Sequence of chain 1.A:
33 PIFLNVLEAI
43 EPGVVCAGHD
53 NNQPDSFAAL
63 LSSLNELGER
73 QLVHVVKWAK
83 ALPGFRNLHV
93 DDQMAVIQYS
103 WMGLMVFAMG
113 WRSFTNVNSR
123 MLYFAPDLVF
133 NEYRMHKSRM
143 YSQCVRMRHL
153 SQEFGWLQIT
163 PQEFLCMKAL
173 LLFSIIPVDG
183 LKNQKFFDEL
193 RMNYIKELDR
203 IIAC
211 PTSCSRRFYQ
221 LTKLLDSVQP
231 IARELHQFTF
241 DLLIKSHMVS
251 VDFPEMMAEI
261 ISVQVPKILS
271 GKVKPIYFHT

Binding-site contacts:
Ligand atom C12 contacts residue MET257 of chain 1.A at 3.5 Å (hydrophobic).
Ligand atom C12 contacts residue THR239 of chain 1.A at 4.0 Å.
Ligand atom CL1 contacts residue PHE126 of chain 1.A at 3.8 Å.
Ligand atom O11 contacts residue LEU66 of chain 1.A at 3.3 Å (h-bond).
Ligand atom C2 contacts residue PHE126 of chain 1.A at 3.8 Å (hydrophobic).
Ligand atom C13 contacts residue ASN67 of chain 1.A at 3.2 Å.
Ligand atom N18 contacts residue ARG114 of chain 1.A at 3.2 Å (salt-bridge).
Ligand atom C10 contacts residue ASN67 of chain 1.A at 3.5 Å.
Ligand atom C14 contacts residue LEU63 of chain 1.A at 3.6 Å (hydrophobic).
Ligand atom C6 contacts residue MET107 of chain 1.A at 4.0 Å (hydrophobic).
Ligand atom C14 contacts residue THR239 of chain 1.A at 3.7 Å.
Ligand atom C7 contacts residue MET107 of chain 1.A at 4.0 Å (hydrophobic).
Ligand atom C3 contacts residue MET107 of chain 1.A at 3.8 Å (hydrophobic).
Ligand atom C1 contacts residue MET107 of chain 1.A at 3.9 Å (hydrophobic).
Ligand atom C12 contacts residue MET104 of chain 1.A at 3.8 Å (hydrophobic).
Ligand atom C10 contacts residue MET257 of chain 1.A at 3.9 Å (hydrophobic).
Ligand atom CL1 contacts residue MET107 of chain 1.A at 3.6 Å.
Ligand atom C17 contacts residue MET107 of chain 1.A at 3.8 Å (hydrophobic).
Ligand atom C17 contacts residue LEU69 of chain 1.A at 3.7 Å (hydrophobic).
Ligand atom C1 contacts residue GLY70 of chain 1.A at 3.9 Å.
Ligand atom N18 contacts residue PHE126 of chain 1.A at 3.8 Å.
Ligand atom C4 contacts residue MET107 of chain 1.A at 3.9 Å (hydrophobic).
Ligand atom O11 contacts residue ASN67 of chain 1.A at 2.6 Å (h-bond).
Ligand atom C2 contacts residue MET107 of chain 1.A at 3.7 Å (hydrophobic).
Ligand atom C9 contacts residue LEU66 of chain 1.A at 4.1 Å (hydrophobic).
Ligand atom O11 contacts residue MET257 of chain 1.A at 3.2 Å.
Ligand atom C3 contacts residue PHE126 of chain 1.A at 3.7 Å (hydrophobic).
Ligand atom C4 contacts residue PHE126 of chain 1.A at 3.9 Å (hydrophobic).
Ligand atom C15 contacts residue LEU63 of chain 1.A at 3.9 Å (hydrophobic).
Ligand atom C7 contacts residue LEU66 of chain 1.A at 3.4 Å (hydrophobic).
Ligand atom C15 contacts residue MET142 of chain 1.A at 3.9 Å (hydrophobic).
Ligand atom CL1 contacts residue MET111 of chain 1.A at 3.7 Å.
Ligand atom N18 contacts residue GLN73 of chain 1.A at 3.5 Å (h-bond).
Ligand atom C14 contacts residue PHE238 of chain 1.A at 4.0 Å (hydrophobic).
Ligand atom C14 contacts residue ASN67 of chain 1.A at 3.8 Å.
Ligand atom C5 contacts residue LEU235 of chain 1.A at 3.8 Å (hydrophobic).
Ligand atom N18 contacts residue LEU69 of chain 1.A at 3.5 Å.
Ligand atom C1 contacts residue LEU66 of chain 1.A at 3.5 Å (hydrophobic).
Ligand atom C13 contacts residue THR239 of chain 1.A at 3.4 Å.
Ligand atom C17 contacts residue PHE126 of chain 1.A at 4.0 Å (hydrophobic).

This protein binds this small molecule.
Small molecule (SMILES): Cc1c(N[C@@H]2CCC[C@@]2(C)O)ccc(C#N)c1Cl